Sequence of chain 2.D:
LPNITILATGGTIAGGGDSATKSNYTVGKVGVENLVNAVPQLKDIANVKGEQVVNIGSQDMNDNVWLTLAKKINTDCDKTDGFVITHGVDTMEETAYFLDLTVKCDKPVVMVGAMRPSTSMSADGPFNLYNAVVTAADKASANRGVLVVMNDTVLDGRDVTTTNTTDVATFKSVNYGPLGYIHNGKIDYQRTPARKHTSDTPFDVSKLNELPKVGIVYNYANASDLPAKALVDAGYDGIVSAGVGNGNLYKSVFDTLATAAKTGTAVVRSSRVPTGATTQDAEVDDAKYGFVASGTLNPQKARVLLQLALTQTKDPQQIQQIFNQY

Binding-site contacts:
Ligand atom C contacts residue ASP97 of chain 2.D at 3.9 Å.
Ligand atom OXT contacts residue GLY64 of chain 2.D at 3.5 Å.
Ligand atom OXT contacts residue SER65 of chain 2.D at 2.8 Å (h-bond).
Ligand atom CA contacts residue GLU290 of chain 2.C at 3.5 Å.
Ligand atom OD1 contacts residue ALA121 of chain 2.D at 3.7 Å.
Ligand atom CB contacts residue THR19 of chain 2.D at 3.1 Å.
Ligand atom O contacts residue ASP97 of chain 2.D at 3.0 Å (salt-bridge).
Ligand atom C contacts residue GLY95 of chain 2.D at 3.4 Å.
Ligand atom CA contacts residue ASP97 of chain 2.D at 3.6 Å.
Ligand atom OD1 contacts residue VAL96 of chain 2.D at 2.9 Å (h-bond).
Ligand atom CA contacts residue VAL34 of chain 2.D at 3.6 Å (hydrophobic).
Ligand atom CB contacts residue GLU290 of chain 2.C at 3.7 Å.
Ligand atom CG contacts residue VAL96 of chain 2.D at 3.5 Å (hydrophobic).
Ligand atom OXT contacts residue GLY18 of chain 2.D at 3.2 Å.
Ligand atom O contacts residue VAL96 of chain 2.D at 3.2 Å (h-bond).
Ligand atom CG contacts residue ALA121 of chain 2.D at 3.7 Å (hydrophobic).
Ligand atom OXT contacts residue VAL34 of chain 2.D at 3.9 Å.
Ligand atom CG contacts residue THR19 of chain 2.D at 2.8 Å.
Ligand atom ND2 contacts residue VAL96 of chain 2.D at 3.7 Å.
Ligand atom OXT contacts residue THR19 of chain 2.D at 3.9 Å.
Ligand atom OD1 contacts residue THR19 of chain 2.D at 3.1 Å (h-bond).
Ligand atom N contacts residue ASP97 of chain 2.D at 2.7 Å (salt-bridge).
Ligand atom OXT contacts residue GLY95 of chain 2.D at 3.1 Å.
Ligand atom N contacts residue VAL34 of chain 2.D at 3.8 Å.
Ligand atom N contacts residue GLN66 of chain 2.D at 2.8 Å (h-bond).
Ligand atom ND2 contacts residue ALA121 of chain 2.D at 2.9 Å (h-bond).
Ligand atom O contacts residue GLN66 of chain 2.D at 4.0 Å.
Ligand atom N contacts residue GLU290 of chain 2.C at 2.8 Å (salt-bridge).
Ligand atom C contacts residue VAL96 of chain 2.D at 3.7 Å (hydrophobic).
Ligand atom CA contacts residue THR19 of chain 2.D at 3.3 Å.
Ligand atom ND2 contacts residue THR19 of chain 2.D at 3.0 Å (h-bond).
Ligand atom OD1 contacts residue GLY95 of chain 2.D at 3.2 Å.
Ligand atom C contacts residue GLN66 of chain 2.D at 3.6 Å.
Ligand atom O contacts residue GLY95 of chain 2.D at 3.3 Å.
Ligand atom N contacts residue ASN255 of chain 2.C at 3.3 Å (h-bond).
Ligand atom C contacts residue SER65 of chain 2.D at 3.4 Å.
Ligand atom CB contacts residue ASP97 of chain 2.D at 3.4 Å.
Ligand atom CA contacts residue GLN66 of chain 2.D at 3.8 Å.
Ligand atom O contacts residue SER65 of chain 2.D at 2.5 Å (h-bond).
Ligand atom OXT contacts residue GLN66 of chain 2.D at 3.7 Å.

This small molecule binds to this protein.
Small molecule (SMILES): NC(=O)C[C@H](N)C(=O)O

Sequence of chain 2.C:
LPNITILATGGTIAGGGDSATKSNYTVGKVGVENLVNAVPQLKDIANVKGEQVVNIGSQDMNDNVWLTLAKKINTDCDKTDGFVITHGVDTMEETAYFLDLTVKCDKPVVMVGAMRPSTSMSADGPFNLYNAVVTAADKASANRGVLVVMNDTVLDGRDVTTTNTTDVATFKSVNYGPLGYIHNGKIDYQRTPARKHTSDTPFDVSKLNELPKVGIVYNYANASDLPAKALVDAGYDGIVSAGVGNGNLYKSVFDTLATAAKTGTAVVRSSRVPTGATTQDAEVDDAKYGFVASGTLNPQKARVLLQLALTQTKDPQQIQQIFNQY